Binding-site contacts:
Ligand atom N11 contacts residue LEU19 of chain 1.A at 3.7 Å.
Ligand atom C4 contacts residue LEU143 of chain 1.A at 3.3 Å (hydrophobic).
Ligand atom N8 contacts residue TYR92 of chain 1.A at 3.5 Å.
Ligand atom C25 contacts residue ALA93 of chain 1.A at 3.3 Å (hydrophobic).
Ligand atom C19 contacts residue THR97 of chain 1.A at 3.8 Å.
Ligand atom C22 contacts residue GLY96 of chain 1.A at 3.7 Å.
Ligand atom N3 contacts residue LEU143 of chain 1.A at 3.8 Å.
Ligand atom C25 contacts residue LEU19 of chain 1.A at 3.7 Å (hydrophobic).
Ligand atom N6 contacts residue LEU74 of chain 1.A at 3.8 Å.
Ligand atom C23 contacts residue ARG17 of chain 1.A at 3.7 Å.
Ligand atom C12 contacts residue LEU19 of chain 1.A at 3.5 Å (hydrophobic).
Ligand atom O1 contacts residue VAL27 of chain 1.A at 3.2 Å.
Ligand atom N6 contacts residue LEU143 of chain 1.A at 3.8 Å.
Ligand atom C23 contacts residue GLY96 of chain 1.A at 3.6 Å.
Ligand atom C5 contacts residue LEU74 of chain 1.A at 3.7 Å (hydrophobic).
Ligand atom N28 contacts residue VAL27 of chain 1.A at 3.5 Å.
Ligand atom C24 contacts residue PRO94 of chain 1.A at 3.3 Å (hydrophobic).
Ligand atom C24 contacts residue ALA93 of chain 1.A at 3.4 Å (hydrophobic).
Ligand atom C31 contacts residue GLY20 of chain 1.A at 3.5 Å.
Ligand atom C30 contacts residue GLY20 of chain 1.A at 3.5 Å.
Ligand atom N8 contacts residue ALA93 of chain 1.A at 3.1 Å (h-bond).
Ligand atom N26 contacts residue ALA93 of chain 1.A at 2.9 Å (h-bond).
Ligand atom N6 contacts residue ALA93 of chain 1.A at 3.8 Å.
Ligand atom C5 contacts residue LEU143 of chain 1.A at 3.4 Å (hydrophobic).
Ligand atom N8 contacts residue GLU91 of chain 1.A at 3.8 Å.
Ligand atom C9 contacts residue LEU143 of chain 1.A at 3.6 Å (hydrophobic).
Ligand atom O20 contacts residue ARG100 of chain 1.A at 2.9 Å.
Ligand atom C21 contacts residue ARG100 of chain 1.A at 3.7 Å.
Ligand atom C33 contacts residue THR97 of chain 1.A at 3.3 Å.
Ligand atom O1 contacts residue LYS42 of chain 1.A at 3.7 Å.
Ligand atom O20 contacts residue THR97 of chain 1.A at 3.4 Å (h-bond).
Ligand atom C19 contacts residue ARG100 of chain 1.A at 3.3 Å.
Ligand atom C24 contacts residue GLY96 of chain 1.A at 3.4 Å.
Ligand atom C2 contacts residue VAL27 of chain 1.A at 3.5 Å (hydrophobic).
Ligand atom N6 contacts residue ALA40 of chain 1.A at 3.5 Å.
Ligand atom C13 contacts residue LEU19 of chain 1.A at 3.6 Å (hydrophobic).
Ligand atom N6 contacts residue GLU91 of chain 1.A at 2.9 Å (salt-bridge).
Ligand atom C25 contacts residue GLY96 of chain 1.A at 3.8 Å.
Ligand atom N6 contacts residue TYR92 of chain 1.A at 3.6 Å.
Ligand atom C31 contacts residue LEU19 of chain 1.A at 3.7 Å (hydrophobic).

Sequence of chain 1.A:
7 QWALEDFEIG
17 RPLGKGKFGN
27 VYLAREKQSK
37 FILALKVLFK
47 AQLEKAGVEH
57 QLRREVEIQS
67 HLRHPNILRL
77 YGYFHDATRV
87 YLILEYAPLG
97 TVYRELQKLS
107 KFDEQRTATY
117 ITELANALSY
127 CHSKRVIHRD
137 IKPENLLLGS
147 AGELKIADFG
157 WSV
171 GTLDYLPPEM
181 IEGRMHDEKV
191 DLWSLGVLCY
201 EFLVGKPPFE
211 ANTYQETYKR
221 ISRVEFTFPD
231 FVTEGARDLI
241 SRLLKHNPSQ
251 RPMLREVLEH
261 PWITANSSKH

This protein binds this small molecule.
Small molecule (SMILES): O=C(Nc1ccccc1)Nc1c[nH]nc1-c1nc2cc(C[NH+]3CCOCC3)ccc2[nH]1